Sequence of chain 1.D:
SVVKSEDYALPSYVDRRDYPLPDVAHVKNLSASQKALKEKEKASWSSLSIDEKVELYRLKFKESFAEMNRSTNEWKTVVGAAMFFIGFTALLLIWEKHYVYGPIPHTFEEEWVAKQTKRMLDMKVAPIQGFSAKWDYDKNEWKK

Binding-site contacts:
Ligand atom C34 contacts residue TRP24 of chain 1.K at 3.7 Å (hydrophobic).
Ligand atom C28 contacts residue TRP24 of chain 1.K at 4.5 Å (hydrophobic).
Ligand atom C43 contacts residue ILE460 of chain 1.A at 4.4 Å (hydrophobic).
Ligand atom C43 contacts residue TRP24 of chain 1.K at 4.0 Å (hydrophobic).
Ligand atom C37 contacts residue TRP24 of chain 1.K at 3.8 Å (hydrophobic).
Ligand atom C22 contacts residue VAL21 of chain 1.K at 4.3 Å (hydrophobic).
Ligand atom C40 contacts residue ILE86 of chain 1.D at 3.9 Å (hydrophobic).
Ligand atom C40 contacts residue CYS20 of chain 1.K at 4.4 Å (hydrophobic).
Ligand atom C40 contacts residue TRP24 of chain 1.K at 3.9 Å (hydrophobic).
Ligand atom C22 contacts residue VAL25 of chain 1.K at 3.6 Å (hydrophobic).
Ligand atom C34 contacts residue CYS20 of chain 1.K at 4.5 Å (hydrophobic).
Ligand atom C28 contacts residue VAL21 of chain 1.K at 4.4 Å (hydrophobic).
Ligand atom C43 contacts residue MET423 of chain 1.A at 3.4 Å (hydrophobic).
Ligand atom C43 contacts residue ILE86 of chain 1.D at 4.0 Å (hydrophobic).

A small-molecule ligand and the protein it binds are described below.
Small molecule (SMILES): CCCCCCCCCCO[C@@H]1O[C@H](CO)[C@@H](O[C@H]2O[C@H](CO)[C@@H](O)[C@H](O)[C@H]2O)[C@H](O)[C@H]1O

Sequence of chain 1.K:
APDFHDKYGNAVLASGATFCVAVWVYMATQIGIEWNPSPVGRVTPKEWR

Sequence of chain 1.A:
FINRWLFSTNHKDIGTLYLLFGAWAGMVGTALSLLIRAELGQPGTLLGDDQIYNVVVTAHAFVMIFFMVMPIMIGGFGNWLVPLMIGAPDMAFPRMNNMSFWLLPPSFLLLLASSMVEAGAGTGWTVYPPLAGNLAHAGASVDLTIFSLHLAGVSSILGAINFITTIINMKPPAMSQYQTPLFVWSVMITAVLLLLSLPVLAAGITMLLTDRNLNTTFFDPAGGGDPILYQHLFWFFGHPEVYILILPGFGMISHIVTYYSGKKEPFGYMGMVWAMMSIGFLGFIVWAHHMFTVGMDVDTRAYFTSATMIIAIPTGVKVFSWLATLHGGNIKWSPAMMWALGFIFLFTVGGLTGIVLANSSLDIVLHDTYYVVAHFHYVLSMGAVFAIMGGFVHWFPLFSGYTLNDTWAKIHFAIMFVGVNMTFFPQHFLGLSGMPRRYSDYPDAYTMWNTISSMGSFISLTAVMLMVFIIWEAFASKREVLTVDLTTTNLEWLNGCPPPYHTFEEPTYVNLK